The small molecule below binds the protein below.
Small molecule (SMILES): Nc1c2c(nc3ccccc13)CCCC2

Sequence of chain 1.A:
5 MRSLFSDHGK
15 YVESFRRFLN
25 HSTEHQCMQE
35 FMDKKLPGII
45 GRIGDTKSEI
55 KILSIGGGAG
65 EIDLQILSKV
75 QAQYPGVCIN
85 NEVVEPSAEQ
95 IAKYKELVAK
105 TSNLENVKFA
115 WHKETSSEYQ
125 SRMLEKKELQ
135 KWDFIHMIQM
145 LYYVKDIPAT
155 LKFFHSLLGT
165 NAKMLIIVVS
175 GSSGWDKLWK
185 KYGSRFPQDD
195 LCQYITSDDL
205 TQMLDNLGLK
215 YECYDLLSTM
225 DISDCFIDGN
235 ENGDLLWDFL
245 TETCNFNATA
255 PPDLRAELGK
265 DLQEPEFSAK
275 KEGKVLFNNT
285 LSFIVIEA

Binding-site contacts:
Ligand atom C5 contacts residue GLN143 of chain 1.A at 3.3 Å.
Ligand atom N7 contacts residue TYR147 of chain 1.A at 3.3 Å (h-bond).
Ligand atom C1 contacts residue GLN143 of chain 1.A at 3.5 Å.
Ligand atom C14 contacts residue TRP179 of chain 1.A at 3.9 Å (hydrophobic).
Ligand atom N7 contacts residue TYR146 of chain 1.A at 3.9 Å.
Ligand atom C12 contacts residue TRP183 of chain 1.A at 3.9 Å (hydrophobic).
Ligand atom C9 contacts residue TYR146 of chain 1.A at 4.4 Å (hydrophobic).
Ligand atom N15 contacts residue ASN283 of chain 1.A at 4.1 Å.
Ligand atom C5 contacts residue PHE19 of chain 1.A at 4.1 Å (hydrophobic).
Ligand atom C4 contacts residue PHE19 of chain 1.A at 4.3 Å (hydrophobic).
Ligand atom C2 contacts residue TYR147 of chain 1.A at 3.9 Å (hydrophobic).
Ligand atom C3 contacts residue GLN143 of chain 1.A at 4.1 Å.
Ligand atom C4 contacts residue PHE22 of chain 1.A at 4.4 Å (hydrophobic).
Ligand atom C2 contacts residue PHE19 of chain 1.A at 3.7 Å (hydrophobic).
Ligand atom C6 contacts residue PHE19 of chain 1.A at 3.4 Å (hydrophobic).
Ligand atom C10 contacts residue PHE22 of chain 1.A at 4.3 Å (hydrophobic).
Ligand atom C3 contacts residue TYR147 of chain 1.A at 4.1 Å (hydrophobic).
Ligand atom C5 contacts residue PHE22 of chain 1.A at 3.7 Å (hydrophobic).
Ligand atom C2 contacts residue GLN143 of chain 1.A at 3.7 Å.
Ligand atom C3 contacts residue PHE19 of chain 1.A at 4.2 Å (hydrophobic).
Ligand atom C4 contacts residue GLN143 of chain 1.A at 3.6 Å.
Ligand atom N15 contacts residue PHE22 of chain 1.A at 3.5 Å.
Ligand atom C11 contacts residue TYR146 of chain 1.A at 3.9 Å (hydrophobic).
Ligand atom C12 contacts residue TYR146 of chain 1.A at 4.3 Å (hydrophobic).
Ligand atom C3 contacts residue TYR146 of chain 1.A at 4.4 Å (hydrophobic).
Ligand atom N15 contacts residue VAL173 of chain 1.A at 4.3 Å.
Ligand atom C13 contacts residue TRP179 of chain 1.A at 3.8 Å (hydrophobic).
Ligand atom C5 contacts residue GLU28 of chain 1.A at 2.9 Å.
Ligand atom C8 contacts residue TYR147 of chain 1.A at 4.2 Å (hydrophobic).
Ligand atom C13 contacts residue TRP183 of chain 1.A at 3.5 Å (hydrophobic).
Ligand atom C4 contacts residue GLU28 of chain 1.A at 4.2 Å.
Ligand atom C10 contacts residue GLN143 of chain 1.A at 3.7 Å.
Ligand atom C8 contacts residue TYR146 of chain 1.A at 3.8 Å (hydrophobic).
Ligand atom C6 contacts residue GLN143 of chain 1.A at 4.1 Å.
Ligand atom C1 contacts residue PHE19 of chain 1.A at 3.6 Å (hydrophobic).
Ligand atom C14 contacts residue VAL173 of chain 1.A at 4.1 Å (hydrophobic).
Ligand atom C6 contacts residue GLU28 of chain 1.A at 3.2 Å.
Ligand atom C11 contacts residue TYR147 of chain 1.A at 4.2 Å (hydrophobic).
Ligand atom N15 contacts residue GLU28 of chain 1.A at 4.0 Å.
Ligand atom N15 contacts residue GLN143 of chain 1.A at 3.5 Å (h-bond).